Sequence of chain 1.A:
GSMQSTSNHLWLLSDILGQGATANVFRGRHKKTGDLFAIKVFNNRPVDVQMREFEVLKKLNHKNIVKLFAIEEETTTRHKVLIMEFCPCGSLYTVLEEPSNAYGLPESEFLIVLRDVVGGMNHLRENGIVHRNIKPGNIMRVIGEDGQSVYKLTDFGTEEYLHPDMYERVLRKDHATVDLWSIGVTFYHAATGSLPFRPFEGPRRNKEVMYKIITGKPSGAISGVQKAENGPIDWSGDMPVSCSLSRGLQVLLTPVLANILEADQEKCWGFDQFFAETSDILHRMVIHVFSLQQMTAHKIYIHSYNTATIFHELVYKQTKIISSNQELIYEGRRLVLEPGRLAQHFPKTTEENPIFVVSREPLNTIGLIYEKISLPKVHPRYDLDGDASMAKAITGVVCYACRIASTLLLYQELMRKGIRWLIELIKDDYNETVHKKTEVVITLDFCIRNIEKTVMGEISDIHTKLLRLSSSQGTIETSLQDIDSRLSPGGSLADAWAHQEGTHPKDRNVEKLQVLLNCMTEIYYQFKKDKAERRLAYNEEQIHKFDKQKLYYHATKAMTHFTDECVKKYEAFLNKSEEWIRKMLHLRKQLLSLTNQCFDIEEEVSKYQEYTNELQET

Binding-site contacts:
Ligand atom C21 contacts residue LEU21 of chain 1.A at 3.8 Å (hydrophobic).
Ligand atom C28 contacts residue ALA42 of chain 1.A at 3.6 Å (hydrophobic).
Ligand atom C24 contacts residue PRO96 of chain 1.A at 3.6 Å (hydrophobic).
Ligand atom C33 contacts residue GLY24 of chain 1.A at 3.4 Å.
Ligand atom C19 contacts residue MET148 of chain 1.A at 3.7 Å (hydrophobic).
Ligand atom C25 contacts residue PRO96 of chain 1.A at 3.8 Å (hydrophobic).
Ligand atom C22 contacts residue CYS95 of chain 1.A at 3.2 Å (hydrophobic).
Ligand atom I01 contacts residue MET92 of chain 1.A at 3.6 Å.
Ligand atom C24 contacts residue GLY98 of chain 1.A at 3.6 Å.
Ligand atom C30 contacts residue ALA42 of chain 1.A at 3.3 Å (hydrophobic).
Ligand atom N11 contacts residue GLU93 of chain 1.A at 3.7 Å.
Ligand atom C27 contacts residue MET148 of chain 1.A at 3.5 Å (hydrophobic).
Ligand atom S02 contacts residue VAL29 of chain 1.A at 3.5 Å.
Ligand atom N11 contacts residue CYS95 of chain 1.A at 3.1 Å (h-bond).
Ligand atom C25 contacts residue PHE94 of chain 1.A at 3.7 Å (hydrophobic).
Ligand atom C25 contacts residue CYS95 of chain 1.A at 2.9 Å (hydrophobic).
Ligand atom C25 contacts residue GLY98 of chain 1.A at 3.8 Å.
Ligand atom I01 contacts residue THR162 of chain 1.A at 3.8 Å.
Ligand atom O03 contacts residue THR102 of chain 1.A at 3.4 Å (h-bond).
Ligand atom C23 contacts residue THR162 of chain 1.A at 3.4 Å.
Ligand atom C27 contacts residue LEU21 of chain 1.A at 3.7 Å (hydrophobic).
Ligand atom C27 contacts residue CYS95 of chain 1.A at 3.9 Å (hydrophobic).
Ligand atom S02 contacts residue LYS44 of chain 1.A at 3.5 Å (salt-bridge).
Ligand atom N08 contacts residue CYS95 of chain 1.A at 2.9 Å (h-bond).
Ligand atom C31 contacts residue ASP163 of chain 1.A at 3.8 Å.
Ligand atom N10 contacts residue MET148 of chain 1.A at 3.3 Å.
Ligand atom C30 contacts residue CYS95 of chain 1.A at 3.9 Å (hydrophobic).
Ligand atom C18 contacts residue MET148 of chain 1.A at 3.6 Å (hydrophobic).
Ligand atom N07 contacts residue VAL29 of chain 1.A at 3.6 Å.
Ligand atom N08 contacts residue LEU21 of chain 1.A at 3.6 Å.
Ligand atom C32 contacts residue ASP163 of chain 1.A at 3.7 Å.
Ligand atom C30 contacts residue GLU93 of chain 1.A at 3.1 Å.
Ligand atom N08 contacts residue PHE94 of chain 1.A at 3.6 Å.
Ligand atom N11 contacts residue PHE94 of chain 1.A at 3.8 Å.
Ligand atom C17 contacts residue GLY98 of chain 1.A at 3.7 Å.
Ligand atom C20 contacts residue GLY98 of chain 1.A at 3.5 Å.
Ligand atom N06 contacts residue LEU21 of chain 1.A at 3.6 Å (h-bond).
Ligand atom N10 contacts residue LEU21 of chain 1.A at 3.8 Å.
Ligand atom C26 contacts residue MET148 of chain 1.A at 3.8 Å (hydrophobic).
Ligand atom S02 contacts residue ASP163 of chain 1.A at 3.9 Å.

This protein binds this small molecule.
Small molecule (SMILES): O=C(NCCCNc1nc(Nc2cccc(NC(=O)N3CCCC3)c2)ncc1I)c1cccs1